Sequence of chain 1.A:
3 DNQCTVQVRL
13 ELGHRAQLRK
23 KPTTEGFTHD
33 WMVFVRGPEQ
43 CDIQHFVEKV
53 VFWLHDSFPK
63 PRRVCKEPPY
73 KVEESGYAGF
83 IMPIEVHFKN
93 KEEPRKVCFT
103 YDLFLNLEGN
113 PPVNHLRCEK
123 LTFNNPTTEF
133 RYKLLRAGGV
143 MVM

Binding-site contacts:
Ligand atom C7 contacts residue SER77 of chain 1.A at 3.5 Å.
Ligand atom C8 contacts residue PHE60 of chain 1.A at 3.3 Å (hydrophobic).
Ligand atom C2 contacts residue GLU76 of chain 1.A at 3.5 Å.
Ligand atom C contacts residue GLU76 of chain 1.A at 3.2 Å.
Ligand atom C17 contacts residue ALA80 of chain 1.A at 3.3 Å (hydrophobic).
Ligand atom N1 contacts residue PHE29 of chain 1.A at 3.1 Å.
Ligand atom C8 contacts residue PHE29 of chain 1.A at 3.5 Å (hydrophobic).
Ligand atom N1 contacts residue SER77 of chain 1.A at 2.7 Å (h-bond).
Ligand atom C17 contacts residue GLY81 of chain 1.A at 3.7 Å.
Ligand atom N1 contacts residue GLU76 of chain 1.A at 3.6 Å.
Ligand atom C20 contacts residue SER59 of chain 1.A at 3.3 Å.
Ligand atom O contacts residue GLY78 of chain 1.A at 3.2 Å.
Ligand atom C1 contacts residue GLU76 of chain 1.A at 3.2 Å.
Ligand atom O contacts residue TYR79 of chain 1.A at 3.0 Å (h-bond).
Ligand atom N3 contacts residue HIS57 of chain 1.A at 3.1 Å (h-bond).
Ligand atom C10 contacts residue PHE60 of chain 1.A at 3.6 Å (hydrophobic).
Ligand atom C7 contacts residue PHE29 of chain 1.A at 3.2 Å (hydrophobic).
Ligand atom N2 contacts residue SER59 of chain 1.A at 2.9 Å (h-bond).
Ligand atom C14 contacts residue HIS57 of chain 1.A at 3.2 Å.
Ligand atom C12 contacts residue SER59 of chain 1.A at 3.2 Å.
Ligand atom C7 contacts residue PHE60 of chain 1.A at 3.5 Å (hydrophobic).
Ligand atom N5 contacts residue PHE29 of chain 1.A at 3.3 Å.
Ligand atom C11 contacts residue SER59 of chain 1.A at 3.6 Å.
Ligand atom N4 contacts residue HIS57 of chain 1.A at 3.3 Å (h-bond).
Ligand atom C3 contacts residue GLU76 of chain 1.A at 3.5 Å.
Ligand atom C9 contacts residue PHE60 of chain 1.A at 3.7 Å (hydrophobic).
Ligand atom C19 contacts residue SER59 of chain 1.A at 3.1 Å.
Ligand atom C16 contacts residue HIS57 of chain 1.A at 3.6 Å.
Ligand atom C9 contacts residue SER59 of chain 1.A at 3.6 Å.
Ligand atom C6 contacts residue PHE29 of chain 1.A at 3.1 Å (hydrophobic).
Ligand atom N contacts residue GLU76 of chain 1.A at 2.6 Å (salt-bridge).
Ligand atom C4 contacts residue GLU76 of chain 1.A at 3.2 Å.
Ligand atom C15 contacts residue GLY81 of chain 1.A at 3.6 Å.
Ligand atom C21 contacts residue PHE29 of chain 1.A at 3.4 Å (hydrophobic).
Ligand atom C4 contacts residue PRO61 of chain 1.A at 3.6 Å (hydrophobic).
Ligand atom N2 contacts residue PHE60 of chain 1.A at 3.5 Å.
Ligand atom C18 contacts residue ALA80 of chain 1.A at 3.2 Å (hydrophobic).
Ligand atom C5 contacts residue PHE29 of chain 1.A at 3.5 Å (hydrophobic).
Ligand atom C13 contacts residue HIS57 of chain 1.A at 3.5 Å.
Ligand atom C5 contacts residue GLU76 of chain 1.A at 3.4 Å.

A protein and the small-molecule ligand that binds it are described below.
Small molecule (SMILES): C[C@H]1CCCN1Cc1nc2ccc(NC(=O)c3ccc4c(cnn4C)c3)cc2[nH]1